Sequence of chain 1.B:
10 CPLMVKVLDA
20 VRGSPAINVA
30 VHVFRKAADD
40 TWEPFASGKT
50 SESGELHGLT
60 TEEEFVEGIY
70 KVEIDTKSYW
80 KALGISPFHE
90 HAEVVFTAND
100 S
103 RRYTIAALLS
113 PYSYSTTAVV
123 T

Sequence of chain 2.A:
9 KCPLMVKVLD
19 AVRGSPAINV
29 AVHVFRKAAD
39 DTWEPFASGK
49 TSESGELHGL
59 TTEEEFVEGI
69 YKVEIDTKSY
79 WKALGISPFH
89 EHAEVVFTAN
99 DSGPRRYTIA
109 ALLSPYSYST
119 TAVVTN

Sequence of chain 2.B:
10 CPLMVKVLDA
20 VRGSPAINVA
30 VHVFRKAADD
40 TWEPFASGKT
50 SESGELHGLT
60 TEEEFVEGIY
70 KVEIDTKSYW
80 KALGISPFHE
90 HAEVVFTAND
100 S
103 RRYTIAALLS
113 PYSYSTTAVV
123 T

The protein below binds the small molecule below.
Small molecule (SMILES): C[C@@H](CON=C1c2ccccc2-c2ccccc21)C(=O)O

Binding-site contacts:
Ligand atom CAH contacts residue LEU17 of chain 2.B at 3.0 Å (hydrophobic).
Ligand atom CAD contacts residue LEU17 of chain 2.B at 3.5 Å (hydrophobic).
Ligand atom CAK contacts residue LYS15 of chain 1.B at 3.3 Å.
Ligand atom CAG contacts residue 6BD1 of chain 2.D at 0.4 Å.
Ligand atom CAI contacts residue ALA108 of chain 2.B at 3.5 Å (hydrophobic).
Ligand atom CAO contacts residue SER117 of chain 2.B at 3.4 Å.
Ligand atom OAC contacts residue THR119 of chain 2.B at 2.9 Å (h-bond).
Ligand atom OAB contacts residue 6BD1 of chain 2.D at 2.1 Å.
Ligand atom CAR contacts residue LEU17 of chain 1.B at 3.4 Å (hydrophobic).
Ligand atom CAA contacts residue SER117 of chain 1.B at 3.1 Å.
Ligand atom CAD contacts residue VAL121 of chain 1.B at 3.5 Å (hydrophobic).
Ligand atom CAA contacts residue LEU110 of chain 2.B at 3.2 Å (hydrophobic).
Ligand atom CAQ contacts residue LEU17 of chain 2.B at 3.5 Å (hydrophobic).
Ligand atom CAT contacts residue 6BD1 of chain 2.D at 0.2 Å.
Ligand atom CAH contacts residue ALA108 of chain 1.B at 3.4 Å (hydrophobic).
Ligand atom CAE contacts residue LEU17 of chain 1.B at 3.3 Å (hydrophobic).
Ligand atom CAQ contacts residue 6BD1 of chain 2.D at 0.1 Å.
Ligand atom CAE contacts residue 6BD1 of chain 2.D at 0.3 Å.
Ligand atom CAR contacts residue 6BD1 of chain 2.D at 0.1 Å.
Ligand atom CAO contacts residue THR119 of chain 2.B at 3.5 Å.
Ligand atom CAJ contacts residue 6BD1 of chain 2.D at 0.5 Å.
Ligand atom OAN contacts residue 6BD1 of chain 2.D at 1.0 Å (h-bond).
Ligand atom CAP contacts residue 6BD1 of chain 2.D at 0.2 Å.
Ligand atom CAL contacts residue 6BD1 of chain 2.D at 1.6 Å.
Ligand atom OAC contacts residue 6BD1 of chain 2.D at 2.5 Å.
Ligand atom CAF contacts residue 6BD1 of chain 2.D at 0.4 Å.
Ligand atom CAH contacts residue 6BD1 of chain 2.D at 0.2 Å.
Ligand atom CAU contacts residue LEU110 of chain 1.B at 3.3 Å (hydrophobic).
Ligand atom CAD contacts residue 6BD1 of chain 2.D at 0.3 Å.
Ligand atom CAJ contacts residue LYS15 of chain 2.B at 3.3 Å.
Ligand atom CAS contacts residue 6BD1 of chain 2.D at 0.2 Å.
Ligand atom CAI contacts residue LEU17 of chain 1.B at 2.8 Å (hydrophobic).
Ligand atom CAO contacts residue 6BD1 of chain 2.D at 2.0 Å.
Ligand atom OAC contacts residue SER117 of chain 2.B at 2.7 Å (h-bond).
Ligand atom NAM contacts residue 6BD1 of chain 2.D at 0.4 Å (h-bond).
Ligand atom CAA contacts residue 6BD1 of chain 2.D at 0.9 Å.
Ligand atom CAK contacts residue 6BD1 of chain 2.D at 0.5 Å.
Ligand atom CAU contacts residue 6BD1 of chain 2.D at 1.0 Å.
Ligand atom CAI contacts residue 6BD1 of chain 2.D at 0.2 Å.
Ligand atom CAE contacts residue VAL121 of chain 2.B at 3.3 Å (hydrophobic).